Binding-site contacts:
Ligand atom C3 contacts residue ASN75 of chain 3.A at 3.5 Å.
Ligand atom O7 contacts residue MET126 of chain 3.A at 3.1 Å.
Ligand atom C5 contacts residue ASN75 of chain 3.A at 3.2 Å.
Ligand atom O5 contacts residue THR48 of chain 3.B at 4.0 Å.
Ligand atom C6 contacts residue THR48 of chain 3.B at 4.4 Å.
Ligand atom O6 contacts residue GLU46 of chain 3.B at 3.8 Å.
Ligand atom O5 contacts residue ASN75 of chain 3.A at 2.1 Å (h-bond).
Ligand atom C4 contacts residue NAG1 of chain 3.N at 2.9 Å.
Ligand atom C4 contacts residue ASN75 of chain 3.A at 4.0 Å.
Ligand atom C5 contacts residue NAG1 of chain 3.N at 3.7 Å.
Ligand atom C7 contacts residue ASN75 of chain 3.A at 2.8 Å.
Ligand atom C1 contacts residue ASN75 of chain 3.A at 1.3 Å.
Ligand atom O6 contacts residue THR48 of chain 3.B at 4.0 Å.
Ligand atom N2 contacts residue ASN75 of chain 3.A at 3.0 Å (h-bond).
Ligand atom C6 contacts residue ASN75 of chain 3.A at 3.8 Å.
Ligand atom O7 contacts residue ASN75 of chain 3.A at 3.2 Å (h-bond).
Ligand atom C8 contacts residue MET126 of chain 3.A at 3.7 Å (hydrophobic).
Ligand atom O3 contacts residue NAG1 of chain 3.N at 2.4 Å (h-bond).
Ligand atom O6 contacts residue CYS45 of chain 3.B at 3.4 Å (h-bond).
Ligand atom O6 contacts residue NAG1 of chain 3.N at 4.1 Å.
Ligand atom C6 contacts residue CYS45 of chain 3.B at 4.4 Å (hydrophobic).
Ligand atom C2 contacts residue ASN75 of chain 3.A at 2.6 Å.
Ligand atom O4 contacts residue NAG1 of chain 3.N at 1.6 Å.
Ligand atom O6 contacts residue ASN75 of chain 3.A at 3.8 Å.
Ligand atom C7 contacts residue MET126 of chain 3.A at 3.8 Å (hydrophobic).
Ligand atom C6 contacts residue NAG1 of chain 3.N at 3.4 Å.
Ligand atom C8 contacts residue PHE98 of chain 3.A at 3.6 Å (hydrophobic).
Ligand atom C2 contacts residue NAG1 of chain 3.N at 4.1 Å.
Ligand atom C8 contacts residue ASN75 of chain 3.A at 3.0 Å.
Ligand atom C3 contacts residue NAG1 of chain 3.N at 3.3 Å.

This protein binds this small molecule.
Small molecule (SMILES): CC(=O)N[C@@H]1[C@@H](O)[C@H](O)[C@@H](CO)O[C@H]1O

Sequence of chain 3.A:
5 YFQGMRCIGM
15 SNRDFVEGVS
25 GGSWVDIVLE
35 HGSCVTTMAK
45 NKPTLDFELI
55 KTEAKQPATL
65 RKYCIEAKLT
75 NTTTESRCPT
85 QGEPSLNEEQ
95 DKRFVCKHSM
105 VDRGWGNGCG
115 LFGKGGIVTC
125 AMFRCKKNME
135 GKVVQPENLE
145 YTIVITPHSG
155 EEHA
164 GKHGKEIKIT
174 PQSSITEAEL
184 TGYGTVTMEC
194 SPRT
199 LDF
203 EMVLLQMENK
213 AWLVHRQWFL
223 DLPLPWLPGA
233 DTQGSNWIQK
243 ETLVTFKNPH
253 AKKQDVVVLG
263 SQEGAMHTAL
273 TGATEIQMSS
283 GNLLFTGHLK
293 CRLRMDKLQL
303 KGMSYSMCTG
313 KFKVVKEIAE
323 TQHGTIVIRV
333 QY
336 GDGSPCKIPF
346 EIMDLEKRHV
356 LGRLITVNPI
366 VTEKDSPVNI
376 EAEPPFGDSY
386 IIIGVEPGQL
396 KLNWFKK

Sequence of chain 3.B:
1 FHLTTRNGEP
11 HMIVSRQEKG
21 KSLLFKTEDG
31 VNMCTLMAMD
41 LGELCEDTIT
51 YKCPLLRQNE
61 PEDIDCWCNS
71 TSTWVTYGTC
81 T